Binding-site contacts:
Ligand atom C1 contacts residue THR233 of chain 1.A at 3.9 Å.
Ligand atom C1 contacts residue THR105 of chain 1.A at 4.0 Å.
Ligand atom C5 contacts residue THR105 of chain 1.A at 3.7 Å.
Ligand atom C4 contacts residue ASN231 of chain 1.A at 4.2 Å.
Ligand atom O7 contacts residue ARG454 of chain 1.B at 3.2 Å (salt-bridge).
Ligand atom C7 contacts residue ASN231 of chain 1.A at 3.2 Å.
Ligand atom O6 contacts residue THR105 of chain 1.A at 3.4 Å (h-bond).
Ligand atom C8 contacts residue THR233 of chain 1.A at 4.2 Å.
Ligand atom O5 contacts residue THR233 of chain 1.A at 3.3 Å (h-bond).
Ligand atom C1 contacts residue ASN231 of chain 1.A at 1.4 Å.
Ligand atom C2 contacts residue ASN231 of chain 1.A at 2.5 Å.
Ligand atom O5 contacts residue THR105 of chain 1.A at 2.9 Å (h-bond).
Ligand atom C6 contacts residue LYS455 of chain 1.B at 3.6 Å.
Ligand atom C6 contacts residue THR233 of chain 1.A at 3.8 Å.
Ligand atom O5 contacts residue ASN231 of chain 1.A at 2.3 Å (h-bond).
Ligand atom O7 contacts residue ASN231 of chain 1.A at 3.1 Å (h-bond).
Ligand atom C5 contacts residue ASN231 of chain 1.A at 3.7 Å.
Ligand atom C8 contacts residue ARG454 of chain 1.B at 3.6 Å.
Ligand atom C8 contacts residue ASN231 of chain 1.A at 4.3 Å.
Ligand atom C6 contacts residue THR105 of chain 1.A at 3.4 Å.
Ligand atom C8 contacts residue LEU458 of chain 1.B at 4.4 Å (hydrophobic).
Ligand atom C5 contacts residue THR233 of chain 1.A at 3.6 Å.
Ligand atom C8 contacts residue LYS459 of chain 1.B at 4.3 Å.
Ligand atom C3 contacts residue ASN231 of chain 1.A at 3.8 Å.
Ligand atom C7 contacts residue ARG454 of chain 1.B at 3.9 Å.
Ligand atom N2 contacts residue ASN231 of chain 1.A at 2.9 Å (h-bond).

Sequence of chain 1.A:
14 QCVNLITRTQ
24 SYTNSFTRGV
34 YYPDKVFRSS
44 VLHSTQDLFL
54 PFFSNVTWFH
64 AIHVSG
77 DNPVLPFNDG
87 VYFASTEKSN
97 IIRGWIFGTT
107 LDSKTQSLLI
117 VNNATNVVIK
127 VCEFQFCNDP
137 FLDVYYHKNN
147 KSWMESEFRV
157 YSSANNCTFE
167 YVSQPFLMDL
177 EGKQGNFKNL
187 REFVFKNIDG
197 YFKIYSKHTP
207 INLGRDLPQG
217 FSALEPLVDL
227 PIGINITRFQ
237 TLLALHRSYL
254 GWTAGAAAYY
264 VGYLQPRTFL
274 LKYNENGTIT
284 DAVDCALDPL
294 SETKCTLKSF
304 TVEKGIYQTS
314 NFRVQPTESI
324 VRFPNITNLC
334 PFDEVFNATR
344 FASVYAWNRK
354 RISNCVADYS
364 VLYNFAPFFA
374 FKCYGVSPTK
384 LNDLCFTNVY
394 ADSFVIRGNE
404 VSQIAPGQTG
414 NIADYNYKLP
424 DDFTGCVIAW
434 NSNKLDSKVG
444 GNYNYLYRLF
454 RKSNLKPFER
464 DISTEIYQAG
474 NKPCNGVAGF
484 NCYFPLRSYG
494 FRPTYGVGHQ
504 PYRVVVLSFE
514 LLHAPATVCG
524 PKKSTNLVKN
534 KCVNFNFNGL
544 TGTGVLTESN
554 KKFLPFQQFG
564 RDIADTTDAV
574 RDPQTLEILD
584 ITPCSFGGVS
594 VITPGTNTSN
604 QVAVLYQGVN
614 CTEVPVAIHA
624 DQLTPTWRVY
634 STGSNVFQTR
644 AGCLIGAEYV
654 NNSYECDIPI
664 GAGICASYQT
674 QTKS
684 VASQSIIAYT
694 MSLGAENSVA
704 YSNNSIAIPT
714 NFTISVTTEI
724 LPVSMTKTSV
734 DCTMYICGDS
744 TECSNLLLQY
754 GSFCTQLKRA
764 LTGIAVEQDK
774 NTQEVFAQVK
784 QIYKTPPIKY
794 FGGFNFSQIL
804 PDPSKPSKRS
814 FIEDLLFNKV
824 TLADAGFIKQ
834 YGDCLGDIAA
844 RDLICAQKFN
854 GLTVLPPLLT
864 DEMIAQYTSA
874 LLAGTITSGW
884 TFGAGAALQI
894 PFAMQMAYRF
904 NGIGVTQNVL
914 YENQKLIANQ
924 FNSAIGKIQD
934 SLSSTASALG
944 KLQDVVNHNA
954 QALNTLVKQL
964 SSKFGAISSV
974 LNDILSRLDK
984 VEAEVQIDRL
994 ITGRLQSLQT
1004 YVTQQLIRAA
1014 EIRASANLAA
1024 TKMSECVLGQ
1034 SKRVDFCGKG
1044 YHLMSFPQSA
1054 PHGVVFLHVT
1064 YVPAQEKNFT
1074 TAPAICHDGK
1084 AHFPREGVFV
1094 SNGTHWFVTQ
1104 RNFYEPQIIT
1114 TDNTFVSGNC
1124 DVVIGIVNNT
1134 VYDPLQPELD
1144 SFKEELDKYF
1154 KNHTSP

Sequence of chain 1.B:
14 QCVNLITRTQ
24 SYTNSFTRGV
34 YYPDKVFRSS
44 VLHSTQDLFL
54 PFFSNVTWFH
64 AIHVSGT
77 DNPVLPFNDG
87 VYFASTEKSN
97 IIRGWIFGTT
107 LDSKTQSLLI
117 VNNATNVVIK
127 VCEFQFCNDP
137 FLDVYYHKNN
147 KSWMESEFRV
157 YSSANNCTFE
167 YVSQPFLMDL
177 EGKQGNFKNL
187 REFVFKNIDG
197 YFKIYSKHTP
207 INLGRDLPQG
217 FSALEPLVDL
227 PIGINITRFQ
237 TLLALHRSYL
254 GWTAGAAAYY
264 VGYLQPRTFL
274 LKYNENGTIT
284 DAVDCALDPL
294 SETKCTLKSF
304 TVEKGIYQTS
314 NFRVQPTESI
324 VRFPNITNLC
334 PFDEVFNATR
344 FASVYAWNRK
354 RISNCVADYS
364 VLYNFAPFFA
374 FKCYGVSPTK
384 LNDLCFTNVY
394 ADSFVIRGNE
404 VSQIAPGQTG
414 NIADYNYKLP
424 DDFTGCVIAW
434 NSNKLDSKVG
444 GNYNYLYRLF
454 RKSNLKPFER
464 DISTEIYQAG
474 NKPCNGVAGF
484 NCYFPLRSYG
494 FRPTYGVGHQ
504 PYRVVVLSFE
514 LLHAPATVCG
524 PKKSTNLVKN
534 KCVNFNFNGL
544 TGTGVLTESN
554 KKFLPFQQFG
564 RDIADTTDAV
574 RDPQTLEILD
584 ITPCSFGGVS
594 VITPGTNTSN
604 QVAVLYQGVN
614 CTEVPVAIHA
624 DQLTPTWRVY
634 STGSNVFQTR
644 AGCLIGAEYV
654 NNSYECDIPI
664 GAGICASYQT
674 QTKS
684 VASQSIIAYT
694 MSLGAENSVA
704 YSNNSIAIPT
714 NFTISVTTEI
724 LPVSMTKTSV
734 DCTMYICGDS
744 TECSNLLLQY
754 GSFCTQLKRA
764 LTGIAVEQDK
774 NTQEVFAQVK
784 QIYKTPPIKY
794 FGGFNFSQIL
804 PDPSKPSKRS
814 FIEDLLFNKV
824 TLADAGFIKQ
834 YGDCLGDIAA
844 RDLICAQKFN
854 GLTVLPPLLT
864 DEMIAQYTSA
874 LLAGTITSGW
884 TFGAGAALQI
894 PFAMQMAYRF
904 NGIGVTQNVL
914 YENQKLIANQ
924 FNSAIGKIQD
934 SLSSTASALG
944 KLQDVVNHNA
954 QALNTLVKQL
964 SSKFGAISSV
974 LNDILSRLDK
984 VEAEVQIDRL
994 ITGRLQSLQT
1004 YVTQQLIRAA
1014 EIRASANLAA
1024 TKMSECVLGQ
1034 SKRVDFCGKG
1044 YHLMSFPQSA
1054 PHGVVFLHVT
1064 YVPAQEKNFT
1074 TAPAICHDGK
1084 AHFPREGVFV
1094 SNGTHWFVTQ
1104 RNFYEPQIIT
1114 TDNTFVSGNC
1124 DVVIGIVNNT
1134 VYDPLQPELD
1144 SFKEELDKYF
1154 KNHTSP

This small molecule binds to this protein.
Small molecule (SMILES): CC(=O)N[C@H]1[C@H](O[C@H]2[C@H](O)[C@@H](NC(C)=O)CO[C@@H]2CO)O[C@H](CO)[C@@H](O[C@H]2O[C@H](CO)[C@@H](O)[C@H](O)[C@@H]2O)[C@@H]1O